A protein and the small-molecule ligand that binds it are described below.
Small molecule (SMILES): CC(=O)N[C@@H]1[C@@H](O)[C@H](O)[C@@H](CO)O[C@H]1O

Sequence of chain 1.B:
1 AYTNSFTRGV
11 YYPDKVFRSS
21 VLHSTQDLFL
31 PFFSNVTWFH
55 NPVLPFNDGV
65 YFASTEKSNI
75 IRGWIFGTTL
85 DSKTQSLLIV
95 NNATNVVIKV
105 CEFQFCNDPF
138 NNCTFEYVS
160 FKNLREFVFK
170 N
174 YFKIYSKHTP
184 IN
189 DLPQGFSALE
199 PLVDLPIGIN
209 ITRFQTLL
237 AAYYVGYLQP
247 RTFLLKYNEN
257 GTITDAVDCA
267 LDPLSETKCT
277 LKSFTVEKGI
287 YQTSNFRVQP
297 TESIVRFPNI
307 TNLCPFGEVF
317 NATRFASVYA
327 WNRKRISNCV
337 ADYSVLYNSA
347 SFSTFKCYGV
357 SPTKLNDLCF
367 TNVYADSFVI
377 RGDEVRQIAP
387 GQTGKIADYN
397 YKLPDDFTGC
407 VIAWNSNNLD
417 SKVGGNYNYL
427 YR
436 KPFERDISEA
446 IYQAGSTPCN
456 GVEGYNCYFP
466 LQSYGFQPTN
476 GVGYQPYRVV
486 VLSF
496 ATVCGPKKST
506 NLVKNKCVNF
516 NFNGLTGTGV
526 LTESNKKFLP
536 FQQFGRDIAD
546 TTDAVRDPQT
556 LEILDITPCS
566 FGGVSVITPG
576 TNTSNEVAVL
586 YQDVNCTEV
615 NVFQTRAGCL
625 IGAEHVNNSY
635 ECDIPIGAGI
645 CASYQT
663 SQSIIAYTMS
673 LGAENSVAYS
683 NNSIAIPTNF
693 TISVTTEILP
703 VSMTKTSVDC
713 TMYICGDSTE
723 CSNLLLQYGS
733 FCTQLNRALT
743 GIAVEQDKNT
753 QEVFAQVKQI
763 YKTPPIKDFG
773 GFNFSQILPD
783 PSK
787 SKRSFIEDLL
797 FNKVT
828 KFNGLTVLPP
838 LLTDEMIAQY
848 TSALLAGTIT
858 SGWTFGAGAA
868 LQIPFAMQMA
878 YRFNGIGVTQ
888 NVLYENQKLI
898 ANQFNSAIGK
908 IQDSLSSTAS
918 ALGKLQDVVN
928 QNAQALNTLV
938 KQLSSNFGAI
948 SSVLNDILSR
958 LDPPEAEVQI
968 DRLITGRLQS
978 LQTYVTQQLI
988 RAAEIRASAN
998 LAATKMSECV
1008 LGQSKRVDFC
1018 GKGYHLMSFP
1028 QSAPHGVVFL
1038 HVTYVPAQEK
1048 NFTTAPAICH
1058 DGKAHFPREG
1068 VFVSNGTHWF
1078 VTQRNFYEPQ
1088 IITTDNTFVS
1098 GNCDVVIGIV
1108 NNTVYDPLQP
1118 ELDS

Binding-site contacts:
Ligand atom C3 contacts residue ASN139 of chain 1.B at 3.8 Å.
Ligand atom C7 contacts residue ASN139 of chain 1.B at 3.1 Å.
Ligand atom C5 contacts residue ASN139 of chain 1.B at 3.7 Å.
Ligand atom O5 contacts residue ASN139 of chain 1.B at 2.3 Å (h-bond).
Ligand atom C8 contacts residue GLN89 of chain 1.B at 3.9 Å.
Ligand atom C8 contacts residue ASN139 of chain 1.B at 4.4 Å.
Ligand atom C1 contacts residue ASN139 of chain 1.B at 1.4 Å.
Ligand atom N2 contacts residue ASN139 of chain 1.B at 3.0 Å (h-bond).
Ligand atom O7 contacts residue ASN139 of chain 1.B at 2.8 Å (h-bond).
Ligand atom C4 contacts residue ASN139 of chain 1.B at 4.2 Å.
Ligand atom C2 contacts residue ASN139 of chain 1.B at 2.5 Å.
Ligand atom C8 contacts residue THR141 of chain 1.B at 4.2 Å.